Sequence of chain 1.A:
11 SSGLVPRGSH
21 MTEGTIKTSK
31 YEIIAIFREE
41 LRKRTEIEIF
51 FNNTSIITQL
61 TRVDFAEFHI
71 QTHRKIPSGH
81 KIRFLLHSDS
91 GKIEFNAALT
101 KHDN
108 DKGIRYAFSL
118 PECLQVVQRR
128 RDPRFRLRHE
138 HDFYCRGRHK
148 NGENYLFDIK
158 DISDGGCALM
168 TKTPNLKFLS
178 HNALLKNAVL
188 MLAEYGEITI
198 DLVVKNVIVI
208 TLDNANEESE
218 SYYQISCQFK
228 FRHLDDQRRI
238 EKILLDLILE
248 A

The protein below binds the small molecule below.
Small molecule (SMILES): Nc1nc2c(ncn2[C@@H]2O[C@@H]3CO[P](=O)(O)O[C@H]4[C@@H](O)[C@H](n5cnc6c(=O)[nH]c(N)nc65)O[C@@H]4CO[P](=O)(O)O[C@H]3[C@H]2O)c(=O)[nH]1

Binding-site contacts:
Ligand atom O4A contacts residue ARG126 of chain 1.A at 3.2 Å.
Ligand atom N3 contacts residue GLY163 of chain 1.A at 3.4 Å.
Ligand atom N9 contacts residue CYS224 of chain 1.A at 3.0 Å (h-bond).
Ligand atom N31 contacts residue ARG126 of chain 1.A at 3.1 Å (salt-bridge).
Ligand atom N21 contacts residue EDO1 of chain 1.H at 2.8 Å (h-bond).
Ligand atom N3 contacts residue CYS164 of chain 1.A at 3.3 Å (h-bond).
Ligand atom N1 contacts residue CYS164 of chain 1.A at 3.4 Å.
Ligand atom N11 contacts residue C2E1 of chain 1.C at 2.9 Å (h-bond).
Ligand atom O1P contacts residue LYS202 of chain 1.A at 3.3 Å.
Ligand atom O11 contacts residue ARG128 of chain 1.A at 3.0 Å (salt-bridge).
Ligand atom O2P contacts residue C2E1 of chain 1.C at 2.8 Å (h-bond).
Ligand atom N1 contacts residue ASP158 of chain 1.A at 2.8 Å (salt-bridge).
Ligand atom C21 contacts residue ARG126 of chain 1.A at 3.1 Å.
Ligand atom C2 contacts residue CYS164 of chain 1.A at 3.4 Å (hydrophobic).
Ligand atom C61 contacts residue C2E1 of chain 1.C at 3.3 Å.
Ligand atom N2 contacts residue ASP158 of chain 1.A at 2.8 Å (salt-bridge).
Ligand atom C4 contacts residue CYS224 of chain 1.A at 3.3 Å (hydrophobic).
Ligand atom N2 contacts residue CYS164 of chain 1.A at 3.5 Å.
Ligand atom C1' contacts residue CYS224 of chain 1.A at 3.3 Å (hydrophobic).
Ligand atom N11 contacts residue ARG126 of chain 1.A at 3.4 Å (salt-bridge).
Ligand atom O1P contacts residue SO41 of chain 1.D at 3.4 Å (h-bond).
Ligand atom C2 contacts residue ARG131 of chain 1.A at 3.4 Å.
Ligand atom N2 contacts residue GLY163 of chain 1.A at 3.3 Å (h-bond).
Ligand atom C21 contacts residue C2E1 of chain 1.C at 3.4 Å.
Ligand atom C81 contacts residue C2E1 of chain 1.C at 3.3 Å.
Ligand atom O61 contacts residue ARG127 of chain 1.A at 2.6 Å (salt-bridge).
Ligand atom N21 contacts residue C2E1 of chain 1.C at 3.1 Å (h-bond).
Ligand atom O3' contacts residue ARG128 of chain 1.A at 3.1 Å (salt-bridge).
Ligand atom C6 contacts residue ARG131 of chain 1.A at 3.4 Å.
Ligand atom O61 contacts residue C2E1 of chain 1.C at 3.2 Å.
Ligand atom O6 contacts residue SER223 of chain 1.A at 2.8 Å (h-bond).
Ligand atom N7 contacts residue SER223 of chain 1.A at 3.3 Å.
Ligand atom N7 contacts residue C2E1 of chain 1.C at 3.4 Å (h-bond).
Ligand atom O21 contacts residue ARG131 of chain 1.A at 3.2 Å (salt-bridge).
Ligand atom N2 contacts residue SER160 of chain 1.A at 3.4 Å (h-bond).
Ligand atom C2 contacts residue ASP158 of chain 1.A at 3.2 Å.
Ligand atom O2' contacts residue GLY162 of chain 1.A at 3.2 Å.
Ligand atom N71 contacts residue ARG127 of chain 1.A at 3.0 Å (salt-bridge).
Ligand atom O4' contacts residue GLN225 of chain 1.A at 3.2 Å.
Ligand atom N71 contacts residue C2E1 of chain 1.C at 3.4 Å (h-bond).